Binding-site contacts:
Ligand atom C5 contacts residue ASN269 of chain 1.B at 3.7 Å.
Ligand atom C7 contacts residue ASN269 of chain 1.B at 4.2 Å.
Ligand atom N2 contacts residue ASN269 of chain 1.B at 3.1 Å (h-bond).
Ligand atom C2 contacts residue ASN269 of chain 1.B at 2.6 Å.
Ligand atom C1 contacts residue ASN269 of chain 1.B at 1.5 Å.
Ligand atom C3 contacts residue ASN269 of chain 1.B at 4.0 Å.
Ligand atom O5 contacts residue ASN269 of chain 1.B at 2.4 Å (h-bond).
Ligand atom C4 contacts residue ASN269 of chain 1.B at 4.3 Å.
Ligand atom C8 contacts residue LYS545 of chain 1.E at 4.4 Å.
Ligand atom O7 contacts residue ASN269 of chain 1.B at 4.0 Å.

This small molecule binds to this protein.
Small molecule (SMILES): CC(=O)N[C@@H]1[C@@H](O)[C@H](O)[C@@H](CO)O[C@H]1O

Sequence of chain 1.B:
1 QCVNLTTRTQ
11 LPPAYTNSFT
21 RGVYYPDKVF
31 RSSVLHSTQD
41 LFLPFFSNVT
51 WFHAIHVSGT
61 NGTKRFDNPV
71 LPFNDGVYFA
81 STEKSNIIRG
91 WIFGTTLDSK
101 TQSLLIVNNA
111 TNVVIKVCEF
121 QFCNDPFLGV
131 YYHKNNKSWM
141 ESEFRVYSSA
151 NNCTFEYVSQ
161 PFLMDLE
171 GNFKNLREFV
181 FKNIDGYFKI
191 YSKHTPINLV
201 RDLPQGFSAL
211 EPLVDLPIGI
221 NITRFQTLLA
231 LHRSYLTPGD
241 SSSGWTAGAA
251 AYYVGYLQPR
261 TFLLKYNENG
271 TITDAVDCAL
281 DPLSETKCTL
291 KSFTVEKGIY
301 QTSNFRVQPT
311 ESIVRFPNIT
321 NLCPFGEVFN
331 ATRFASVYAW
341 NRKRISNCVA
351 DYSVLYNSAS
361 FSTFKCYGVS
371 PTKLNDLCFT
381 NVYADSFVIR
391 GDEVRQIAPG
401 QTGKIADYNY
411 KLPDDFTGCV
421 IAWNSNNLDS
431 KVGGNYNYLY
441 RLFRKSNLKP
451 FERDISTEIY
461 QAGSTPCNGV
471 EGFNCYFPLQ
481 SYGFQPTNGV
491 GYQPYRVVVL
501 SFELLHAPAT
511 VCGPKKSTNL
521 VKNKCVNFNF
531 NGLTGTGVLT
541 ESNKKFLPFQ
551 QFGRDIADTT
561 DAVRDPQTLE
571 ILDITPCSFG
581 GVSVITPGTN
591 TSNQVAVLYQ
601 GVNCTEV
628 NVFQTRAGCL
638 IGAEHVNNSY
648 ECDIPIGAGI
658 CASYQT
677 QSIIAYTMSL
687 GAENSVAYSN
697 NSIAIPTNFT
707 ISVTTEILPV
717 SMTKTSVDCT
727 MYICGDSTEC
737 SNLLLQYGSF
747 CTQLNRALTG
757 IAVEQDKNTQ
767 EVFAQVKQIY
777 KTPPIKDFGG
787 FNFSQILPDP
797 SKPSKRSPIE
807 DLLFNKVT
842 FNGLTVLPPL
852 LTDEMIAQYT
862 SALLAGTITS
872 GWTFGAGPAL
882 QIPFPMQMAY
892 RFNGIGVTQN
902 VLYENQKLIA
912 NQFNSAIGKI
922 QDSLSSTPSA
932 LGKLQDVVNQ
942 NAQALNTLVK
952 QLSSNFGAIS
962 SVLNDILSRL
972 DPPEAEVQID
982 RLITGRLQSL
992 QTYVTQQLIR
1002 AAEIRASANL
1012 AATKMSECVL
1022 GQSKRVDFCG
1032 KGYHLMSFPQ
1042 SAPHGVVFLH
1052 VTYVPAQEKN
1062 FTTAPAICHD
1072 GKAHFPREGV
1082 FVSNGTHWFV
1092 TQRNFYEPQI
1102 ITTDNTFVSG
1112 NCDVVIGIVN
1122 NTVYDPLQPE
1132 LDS

Sequence of chain 1.E:
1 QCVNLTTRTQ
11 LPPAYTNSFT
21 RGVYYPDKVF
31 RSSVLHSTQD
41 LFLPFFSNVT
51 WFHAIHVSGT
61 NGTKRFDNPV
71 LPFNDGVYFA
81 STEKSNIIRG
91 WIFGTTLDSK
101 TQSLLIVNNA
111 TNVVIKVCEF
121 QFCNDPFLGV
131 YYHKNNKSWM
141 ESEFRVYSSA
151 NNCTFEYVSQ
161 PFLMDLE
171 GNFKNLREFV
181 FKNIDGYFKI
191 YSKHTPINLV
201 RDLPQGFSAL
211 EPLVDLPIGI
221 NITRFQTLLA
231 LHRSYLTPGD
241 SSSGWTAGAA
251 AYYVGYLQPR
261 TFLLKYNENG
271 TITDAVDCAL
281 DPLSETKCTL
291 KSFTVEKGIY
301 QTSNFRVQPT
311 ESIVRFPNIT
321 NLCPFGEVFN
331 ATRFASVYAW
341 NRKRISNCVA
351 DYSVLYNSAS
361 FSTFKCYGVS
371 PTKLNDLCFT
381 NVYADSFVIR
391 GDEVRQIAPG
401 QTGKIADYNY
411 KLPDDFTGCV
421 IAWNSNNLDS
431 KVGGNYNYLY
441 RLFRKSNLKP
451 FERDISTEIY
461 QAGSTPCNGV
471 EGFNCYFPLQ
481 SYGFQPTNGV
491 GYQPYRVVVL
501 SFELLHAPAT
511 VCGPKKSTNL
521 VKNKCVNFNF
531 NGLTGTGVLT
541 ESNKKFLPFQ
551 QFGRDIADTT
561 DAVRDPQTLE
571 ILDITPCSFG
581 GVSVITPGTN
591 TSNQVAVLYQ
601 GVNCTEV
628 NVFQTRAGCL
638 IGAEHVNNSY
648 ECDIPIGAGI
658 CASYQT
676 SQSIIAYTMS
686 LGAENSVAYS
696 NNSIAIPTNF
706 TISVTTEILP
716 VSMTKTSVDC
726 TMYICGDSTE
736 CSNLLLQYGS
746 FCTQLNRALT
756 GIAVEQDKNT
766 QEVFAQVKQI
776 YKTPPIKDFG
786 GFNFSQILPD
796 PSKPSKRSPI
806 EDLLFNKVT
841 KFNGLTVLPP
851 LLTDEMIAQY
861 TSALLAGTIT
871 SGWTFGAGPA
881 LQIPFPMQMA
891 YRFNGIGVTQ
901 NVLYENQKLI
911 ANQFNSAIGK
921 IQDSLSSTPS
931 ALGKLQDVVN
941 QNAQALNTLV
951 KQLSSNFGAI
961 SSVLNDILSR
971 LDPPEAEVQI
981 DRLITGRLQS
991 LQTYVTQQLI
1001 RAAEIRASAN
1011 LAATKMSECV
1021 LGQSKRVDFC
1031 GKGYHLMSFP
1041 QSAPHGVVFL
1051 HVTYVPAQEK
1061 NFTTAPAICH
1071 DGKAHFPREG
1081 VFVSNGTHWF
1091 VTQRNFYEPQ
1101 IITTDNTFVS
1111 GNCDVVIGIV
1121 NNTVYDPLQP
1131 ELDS